This small molecule binds to this protein.
Small molecule (SMILES): CC(=O)N[C@H]1[C@H]([C@H](O)[C@H](O)CO)O[C@@](O[C@H]2[C@@H](O)[C@@H](CO)O[C@@H](O[C@H]3[C@H](O)[C@@H](O)[C@H](O)O[C@@H]3CO)[C@@H]2O)(C(=O)O)C[C@@H]1O

Sequence of chain 18.F:
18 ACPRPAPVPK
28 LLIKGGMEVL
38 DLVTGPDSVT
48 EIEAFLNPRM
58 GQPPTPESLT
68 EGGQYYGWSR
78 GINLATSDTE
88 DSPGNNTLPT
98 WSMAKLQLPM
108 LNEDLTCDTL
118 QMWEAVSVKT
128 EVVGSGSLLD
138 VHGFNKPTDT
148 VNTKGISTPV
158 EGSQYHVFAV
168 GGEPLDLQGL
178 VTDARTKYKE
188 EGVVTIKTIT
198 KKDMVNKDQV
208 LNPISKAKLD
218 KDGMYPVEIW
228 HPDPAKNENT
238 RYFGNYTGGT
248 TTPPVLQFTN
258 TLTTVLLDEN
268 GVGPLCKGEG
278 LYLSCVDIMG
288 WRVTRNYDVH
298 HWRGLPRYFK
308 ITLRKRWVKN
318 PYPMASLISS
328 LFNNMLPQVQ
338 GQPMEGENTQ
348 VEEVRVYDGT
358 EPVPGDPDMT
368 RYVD

Sequence of chain 19.F:
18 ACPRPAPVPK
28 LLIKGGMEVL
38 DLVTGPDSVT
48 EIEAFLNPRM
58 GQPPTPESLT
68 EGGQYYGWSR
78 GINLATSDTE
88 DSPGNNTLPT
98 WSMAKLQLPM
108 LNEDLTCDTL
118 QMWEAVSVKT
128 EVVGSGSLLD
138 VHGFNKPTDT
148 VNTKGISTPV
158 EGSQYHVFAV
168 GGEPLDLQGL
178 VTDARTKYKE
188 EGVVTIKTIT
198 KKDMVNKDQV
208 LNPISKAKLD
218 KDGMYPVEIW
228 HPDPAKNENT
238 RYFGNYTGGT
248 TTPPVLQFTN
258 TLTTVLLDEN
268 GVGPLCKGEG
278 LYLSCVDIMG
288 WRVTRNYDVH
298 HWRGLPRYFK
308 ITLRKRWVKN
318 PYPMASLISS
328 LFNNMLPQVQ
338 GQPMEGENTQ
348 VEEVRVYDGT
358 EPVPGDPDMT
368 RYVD

Binding-site contacts:
Ligand atom C7 contacts residue TYR72 of chain 19.F at 4.2 Å (hydrophobic).
Ligand atom O4 contacts residue GLY78 of chain 19.F at 3.1 Å.
Ligand atom O1B contacts residue TYR72 of chain 19.F at 4.1 Å.
Ligand atom O6 contacts residue ASN93 of chain 19.F at 2.9 Å (h-bond).
Ligand atom C5 contacts residue ASN93 of chain 19.F at 4.2 Å.
Ligand atom O10 contacts residue ASN293 of chain 19.F at 3.5 Å (h-bond).
Ligand atom C5 contacts residue TYR72 of chain 19.F at 3.6 Å (hydrophobic).
Ligand atom C6 contacts residue ASN93 of chain 19.F at 3.1 Å.
Ligand atom C4 contacts residue GLY78 of chain 19.F at 3.4 Å.
Ligand atom C1 contacts residue TYR72 of chain 19.F at 3.8 Å (hydrophobic).
Ligand atom C10 contacts residue TYR72 of chain 19.F at 4.1 Å (hydrophobic).
Ligand atom C2 contacts residue GLY78 of chain 19.F at 4.2 Å.
Ligand atom O1B contacts residue ARG77 of chain 19.F at 2.9 Å (salt-bridge).
Ligand atom O4 contacts residue HIS298 of chain 19.F at 3.1 Å (h-bond).
Ligand atom N5 contacts residue TYR72 of chain 19.F at 3.1 Å (h-bond).
Ligand atom C3 contacts residue GLY78 of chain 19.F at 4.0 Å.
Ligand atom C4 contacts residue TYR72 of chain 19.F at 3.5 Å (hydrophobic).
Ligand atom C6 contacts residue THR94 of chain 19.F at 4.2 Å.
Ligand atom O8 contacts residue ARG77 of chain 19.F at 3.9 Å.
Ligand atom C1 contacts residue ARG77 of chain 19.F at 3.5 Å.
Ligand atom C4 contacts residue HIS298 of chain 19.F at 4.1 Å.
Ligand atom O4 contacts residue TYR72 of chain 19.F at 4.3 Å.
Ligand atom C3 contacts residue GLY78 of chain 19.F at 4.2 Å.
Ligand atom O10 contacts residue THR291 of chain 19.F at 3.7 Å.
Ligand atom C4 contacts residue VAL296 of chain 19.F at 4.3 Å (hydrophobic).
Ligand atom C11 contacts residue ASP85 of chain 18.F at 3.7 Å.
Ligand atom O8 contacts residue TYR72 of chain 19.F at 4.2 Å.
Ligand atom C3 contacts residue VAL296 of chain 19.F at 3.5 Å (hydrophobic).
Ligand atom O4 contacts residue VAL296 of chain 19.F at 3.8 Å.
Ligand atom O3 contacts residue ASN80 of chain 19.F at 4.0 Å.
Ligand atom O1A contacts residue ARG77 of chain 19.F at 3.0 Å (salt-bridge).
Ligand atom O4 contacts residue ASN80 of chain 19.F at 4.2 Å.
Ligand atom O4 contacts residue THR291 of chain 19.F at 3.3 Å.
Ligand atom O1A contacts residue TYR72 of chain 19.F at 3.2 Å.
Ligand atom C3 contacts residue HIS298 of chain 19.F at 4.1 Å.
Ligand atom C6 contacts residue TYR72 of chain 19.F at 3.6 Å (hydrophobic).
Ligand atom O4 contacts residue ILE79 of chain 19.F at 3.5 Å (h-bond).
Ligand atom O3 contacts residue GLY78 of chain 19.F at 3.7 Å.
Ligand atom C3 contacts residue ARG77 of chain 19.F at 3.9 Å.
Ligand atom O1A contacts residue GLY78 of chain 19.F at 3.7 Å.